Binding-site contacts:
Ligand atom C1 contacts residue NAG1 of chain 18.L at 3.4 Å.
Ligand atom O7 contacts residue ASN77 of chain 18.F at 2.3 Å (h-bond).
Ligand atom C2 contacts residue NAG1 of chain 18.L at 4.3 Å.
Ligand atom N2 contacts residue ASN77 of chain 18.F at 2.8 Å (h-bond).
Ligand atom C2 contacts residue ASN77 of chain 18.F at 2.3 Å.
Ligand atom O5 contacts residue NAG1 of chain 18.L at 4.2 Å.
Ligand atom C1 contacts residue ASN77 of chain 18.F at 1.5 Å.
Ligand atom C7 contacts residue NAG1 of chain 18.L at 4.3 Å.
Ligand atom N2 contacts residue NAG1 of chain 18.L at 4.2 Å.
Ligand atom C8 contacts residue NAG1 of chain 18.L at 4.3 Å.
Ligand atom O5 contacts residue THR94 of chain 18.F at 3.8 Å.
Ligand atom C6 contacts residue THR94 of chain 18.F at 4.0 Å.
Ligand atom C5 contacts residue ASN77 of chain 18.F at 3.7 Å.
Ligand atom O6 contacts residue THR94 of chain 18.F at 4.0 Å.
Ligand atom C7 contacts residue ASN77 of chain 18.F at 2.7 Å.
Ligand atom C5 contacts residue NAG1 of chain 18.L at 4.5 Å.
Ligand atom C4 contacts residue ASN77 of chain 18.F at 4.2 Å.
Ligand atom C8 contacts residue ASN77 of chain 18.F at 4.1 Å.
Ligand atom C3 contacts residue ASN77 of chain 18.F at 3.7 Å.
Ligand atom O5 contacts residue ASN77 of chain 18.F at 2.4 Å (h-bond).

Sequence of chain 18.F:
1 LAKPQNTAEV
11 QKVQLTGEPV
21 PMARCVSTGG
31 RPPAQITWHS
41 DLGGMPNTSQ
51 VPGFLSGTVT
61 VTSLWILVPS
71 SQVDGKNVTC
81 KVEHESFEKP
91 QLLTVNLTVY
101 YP

The protein below binds the small molecule below.
Small molecule (SMILES): CC(=O)N[C@H]1[C@H](O[C@H]2[C@H](O)[C@@H](NC(C)=O)CO[C@@H]2CO)O[C@H](CO)[C@@H](O)[C@@H]1O